Binding-site contacts:
Ligand atom F17 contacts residue 1BD1 of chain 2.C at 0.7 Å.
Ligand atom F16 contacts residue THR119 of chain 2.A at 2.8 Å.
Ligand atom C6 contacts residue THR119 of chain 1.A at 3.7 Å.
Ligand atom C7 contacts residue 1BD1 of chain 2.C at 0.3 Å.
Ligand atom C1 contacts residue SER117 of chain 1.A at 3.8 Å.
Ligand atom C2 contacts residue 1BD1 of chain 2.C at 0.8 Å.
Ligand atom C6 contacts residue LEU110 of chain 2.A at 3.8 Å (hydrophobic).
Ligand atom C6 contacts residue SER117 of chain 1.A at 3.1 Å.
Ligand atom C15 contacts residue THR119 of chain 2.A at 3.6 Å.
Ligand atom O13 contacts residue LYS15 of chain 2.A at 3.5 Å (salt-bridge).
Ligand atom O14 contacts residue LEU17 of chain 2.A at 3.8 Å.
Ligand atom C11 contacts residue LYS15 of chain 2.A at 3.7 Å.
Ligand atom F17 contacts residue THR119 of chain 2.A at 3.3 Å.
Ligand atom N8 contacts residue 1BD1 of chain 2.C at 1.0 Å.
Ligand atom C1 contacts residue 1BD1 of chain 2.C at 0.7 Å.
Ligand atom F18 contacts residue ALA109 of chain 2.A at 3.2 Å.
Ligand atom F16 contacts residue ALA108 of chain 2.A at 3.5 Å.
Ligand atom C3 contacts residue 1BD1 of chain 2.C at 0.9 Å.
Ligand atom C12 contacts residue 1BD1 of chain 2.C at 3.5 Å.
Ligand atom C12 contacts residue LYS15 of chain 2.A at 3.6 Å.
Ligand atom C15 contacts residue 1BD1 of chain 2.C at 0.7 Å.
Ligand atom C11 contacts residue 1BD1 of chain 2.C at 2.2 Å.
Ligand atom F16 contacts residue 1BD1 of chain 2.C at 1.2 Å.
Ligand atom F18 contacts residue ALA108 of chain 2.A at 3.7 Å.
Ligand atom F17 contacts residue THR118 of chain 2.A at 3.6 Å.
Ligand atom C11 contacts residue LEU17 of chain 2.A at 3.1 Å (hydrophobic).
Ligand atom O14 contacts residue VAL121 of chain 1.A at 3.8 Å.
Ligand atom F18 contacts residue LEU110 of chain 2.A at 3.1 Å.
Ligand atom C2 contacts residue THR119 of chain 1.A at 3.8 Å.
Ligand atom C6 contacts residue 1BD1 of chain 2.C at 1.2 Å.
Ligand atom C4 contacts residue 1BD1 of chain 2.C at 1.0 Å.
Ligand atom C10 contacts residue 1BD1 of chain 2.C at 1.4 Å.
Ligand atom C1 contacts residue THR119 of chain 1.A at 3.3 Å.
Ligand atom F18 contacts residue 1BD1 of chain 2.C at 1.4 Å.
Ligand atom C5 contacts residue LEU110 of chain 2.A at 3.7 Å (hydrophobic).
Ligand atom O13 contacts residue LYS15 of chain 1.A at 3.2 Å.
Ligand atom C5 contacts residue 1BD1 of chain 2.C at 0.3 Å.
Ligand atom F17 contacts residue SER117 of chain 2.A at 3.2 Å.
Ligand atom O9 contacts residue 1BD1 of chain 2.C at 0.5 Å (h-bond).
Ligand atom O14 contacts residue THR106 of chain 1.A at 3.6 Å.

This small molecule binds to this protein.
Small molecule (SMILES): O=C(O)CCO/N=C/c1ccccc1C(F)(F)F

Sequence of chain 2.A:
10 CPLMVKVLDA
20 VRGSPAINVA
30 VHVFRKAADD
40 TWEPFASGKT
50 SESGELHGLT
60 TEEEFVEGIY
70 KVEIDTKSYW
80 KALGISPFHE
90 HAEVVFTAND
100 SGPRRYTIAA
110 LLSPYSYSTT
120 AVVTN

Sequence of chain 1.A:
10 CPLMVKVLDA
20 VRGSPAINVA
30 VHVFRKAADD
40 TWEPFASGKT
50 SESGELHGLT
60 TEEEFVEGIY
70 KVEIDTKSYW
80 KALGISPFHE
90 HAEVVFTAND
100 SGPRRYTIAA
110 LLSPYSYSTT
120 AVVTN